Binding-site contacts:
Ligand atom C02 contacts residue TYR190 of chain 1.A at 3.6 Å (hydrophobic).
Ligand atom C00 contacts residue LYS105 of chain 1.A at 3.7 Å.
Ligand atom C0K contacts residue VAL108 of chain 1.A at 3.6 Å (hydrophobic).
Ligand atom CBB contacts residue TYR190 of chain 1.A at 3.4 Å (hydrophobic).
Ligand atom C0D contacts residue LYS103 of chain 1.A at 3.0 Å.
Ligand atom CAM contacts residue TYR183 of chain 1.A at 3.4 Å (hydrophobic).
Ligand atom CBC contacts residue VAL110 of chain 1.A at 3.6 Å (hydrophobic).
Ligand atom N0M contacts residue VAL108 of chain 1.A at 3.4 Å.
Ligand atom O0S contacts residue PHE229 of chain 1.A at 3.3 Å.
Ligand atom C00 contacts residue LYS103 of chain 1.A at 3.7 Å.
Ligand atom C0N contacts residue VAL108 of chain 1.A at 3.6 Å (hydrophobic).
Ligand atom C02 contacts residue GLY192 of chain 1.A at 3.4 Å.
Ligand atom CAK contacts residue TYR190 of chain 1.A at 3.4 Å (hydrophobic).
Ligand atom C03 contacts residue TYR190 of chain 1.A at 3.4 Å (hydrophobic).
Ligand atom CAY contacts residue VAL108 of chain 1.A at 3.6 Å (hydrophobic).
Ligand atom CAJ contacts residue LEU236 of chain 1.A at 3.8 Å (hydrophobic).
Ligand atom CAL contacts residue TYR183 of chain 1.A at 3.6 Å (hydrophobic).
Ligand atom CAM contacts residue LEU102 of chain 1.A at 3.5 Å (hydrophobic).
Ligand atom F01 contacts residue TYR183 of chain 1.A at 3.3 Å.
Ligand atom F01 contacts residue PRO97 of chain 1.A at 3.3 Å.
Ligand atom C0E contacts residue TYR320 of chain 1.A at 3.2 Å (hydrophobic).
Ligand atom N0H contacts residue TYR320 of chain 1.A at 3.5 Å (h-bond).
Ligand atom F01 contacts residue LEU102 of chain 1.A at 3.4 Å.
Ligand atom CAJ contacts residue TYR190 of chain 1.A at 3.3 Å (hydrophobic).
Ligand atom C0K contacts residue PRO238 of chain 1.A at 3.7 Å (hydrophobic).
Ligand atom CBA contacts residue TYR190 of chain 1.A at 3.6 Å (hydrophobic).
Ligand atom O0Q contacts residue PRO238 of chain 1.A at 3.3 Å (h-bond).
Ligand atom CAZ contacts residue VAL110 of chain 1.A at 3.4 Å (hydrophobic).
Ligand atom C02 contacts residue VAL181 of chain 1.A at 3.6 Å (hydrophobic).
Ligand atom O0Q contacts residue LYS104 of chain 1.A at 3.3 Å.
Ligand atom CAI contacts residue TYR190 of chain 1.A at 3.7 Å (hydrophobic).
Ligand atom C0P contacts residue TYR320 of chain 1.A at 3.3 Å (hydrophobic).
Ligand atom CBC contacts residue TYR190 of chain 1.A at 3.5 Å (hydrophobic).
Ligand atom CBB contacts residue TRP231 of chain 1.A at 3.6 Å (hydrophobic).
Ligand atom CBB contacts residue LEU236 of chain 1.A at 3.7 Å (hydrophobic).
Ligand atom N0M contacts residue PRO238 of chain 1.A at 3.7 Å.
Ligand atom O0Q contacts residue LYS105 of chain 1.A at 3.3 Å (salt-bridge).
Ligand atom F02 contacts residue VAL181 of chain 1.A at 3.2 Å.
Ligand atom F02 contacts residue LYS105 of chain 1.A at 3.5 Å.
Ligand atom O0A contacts residue VAL108 of chain 1.A at 3.5 Å.

Sequence of chain 1.A:
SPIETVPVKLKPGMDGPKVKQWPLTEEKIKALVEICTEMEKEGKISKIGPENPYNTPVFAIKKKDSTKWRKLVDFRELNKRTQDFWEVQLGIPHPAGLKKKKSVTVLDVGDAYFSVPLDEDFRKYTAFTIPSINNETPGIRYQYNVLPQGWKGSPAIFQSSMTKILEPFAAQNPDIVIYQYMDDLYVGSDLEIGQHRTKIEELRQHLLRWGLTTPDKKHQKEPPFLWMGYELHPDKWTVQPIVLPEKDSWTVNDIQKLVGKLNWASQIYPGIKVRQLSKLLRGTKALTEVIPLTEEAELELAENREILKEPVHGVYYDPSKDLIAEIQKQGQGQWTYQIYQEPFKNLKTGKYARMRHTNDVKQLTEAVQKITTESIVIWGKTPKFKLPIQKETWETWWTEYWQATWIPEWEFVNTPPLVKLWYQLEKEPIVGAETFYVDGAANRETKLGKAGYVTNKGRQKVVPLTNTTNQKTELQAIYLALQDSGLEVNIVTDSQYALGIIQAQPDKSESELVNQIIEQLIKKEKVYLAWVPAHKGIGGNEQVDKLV

The small molecule below binds the protein below.
Small molecule (SMILES): N#Cc1ccc2c(Oc3ccc(F)cc3OCCn3ccc(=O)[nH]c3=O)cc(F)cc2c1